Sequence of chain 1.B:
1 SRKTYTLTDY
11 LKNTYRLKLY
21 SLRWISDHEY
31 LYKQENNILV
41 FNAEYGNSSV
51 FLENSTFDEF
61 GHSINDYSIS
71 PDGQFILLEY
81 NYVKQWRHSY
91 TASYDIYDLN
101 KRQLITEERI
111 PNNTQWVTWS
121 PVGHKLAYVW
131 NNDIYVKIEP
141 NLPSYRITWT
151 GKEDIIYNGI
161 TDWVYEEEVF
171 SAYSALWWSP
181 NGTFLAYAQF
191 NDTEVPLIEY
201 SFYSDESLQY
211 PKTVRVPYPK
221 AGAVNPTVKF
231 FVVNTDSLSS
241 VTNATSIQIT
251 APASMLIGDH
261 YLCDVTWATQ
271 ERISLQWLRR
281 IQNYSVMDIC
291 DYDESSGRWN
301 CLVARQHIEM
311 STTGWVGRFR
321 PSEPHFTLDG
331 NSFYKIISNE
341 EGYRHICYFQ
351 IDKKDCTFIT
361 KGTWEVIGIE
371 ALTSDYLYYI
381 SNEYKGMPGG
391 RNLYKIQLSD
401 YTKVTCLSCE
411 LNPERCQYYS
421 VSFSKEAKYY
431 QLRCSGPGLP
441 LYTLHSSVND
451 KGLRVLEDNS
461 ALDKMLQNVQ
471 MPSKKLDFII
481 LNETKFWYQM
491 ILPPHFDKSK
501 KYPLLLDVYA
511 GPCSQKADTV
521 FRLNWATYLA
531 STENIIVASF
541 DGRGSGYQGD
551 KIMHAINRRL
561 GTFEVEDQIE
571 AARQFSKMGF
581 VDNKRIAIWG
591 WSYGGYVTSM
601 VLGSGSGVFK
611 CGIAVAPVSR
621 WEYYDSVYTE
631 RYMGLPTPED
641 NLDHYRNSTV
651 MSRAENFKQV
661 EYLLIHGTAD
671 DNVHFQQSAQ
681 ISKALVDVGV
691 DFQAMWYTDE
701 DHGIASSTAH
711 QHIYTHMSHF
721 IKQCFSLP

Binding-site contacts:
Ligand atom C1 contacts residue THR193 of chain 1.B at 3.5 Å.
Ligand atom O7 contacts residue GLN189 of chain 1.B at 3.9 Å.
Ligand atom O5 contacts residue THR193 of chain 1.B at 3.8 Å.
Ligand atom C1 contacts residue ILE156 of chain 1.B at 4.3 Å (hydrophobic).
Ligand atom C2 contacts residue ASN191 of chain 1.B at 2.4 Å.
Ligand atom C3 contacts residue ASN191 of chain 1.B at 3.8 Å.
Ligand atom O7 contacts residue ASN191 of chain 1.B at 3.1 Å (h-bond).
Ligand atom C4 contacts residue ASN191 of chain 1.B at 4.2 Å.
Ligand atom N2 contacts residue ILE156 of chain 1.B at 3.8 Å.
Ligand atom C8 contacts residue THR150 of chain 1.B at 4.4 Å.
Ligand atom O5 contacts residue ASN191 of chain 1.B at 2.4 Å (h-bond).
Ligand atom C1 contacts residue ASN191 of chain 1.B at 1.4 Å.
Ligand atom O6 contacts residue GLU194 of chain 1.B at 3.3 Å.
Ligand atom C5 contacts residue THR193 of chain 1.B at 4.0 Å.
Ligand atom O6 contacts residue THR193 of chain 1.B at 3.8 Å.
Ligand atom C8 contacts residue ILE156 of chain 1.B at 4.1 Å (hydrophobic).
Ligand atom N2 contacts residue ASN191 of chain 1.B at 2.8 Å (h-bond).
Ligand atom C7 contacts residue ASN191 of chain 1.B at 3.2 Å.
Ligand atom O7 contacts residue LYS229 of chain 1.B at 3.9 Å.
Ligand atom C7 contacts residue ILE156 of chain 1.B at 4.0 Å (hydrophobic).
Ligand atom C5 contacts residue ASN191 of chain 1.B at 3.7 Å.

This protein binds this small molecule.
Small molecule (SMILES): CC(=O)N[C@@H]1[C@@H](O)[C@H](O)[C@@H](CO)O[C@H]1O